Binding-site contacts:
Ligand atom OP1 contacts residue LYS165 of chain 1.I at 2.8 Å (salt-bridge).
Ligand atom O6 contacts residue LYS115 of chain 1.G at 3.6 Å.
Ligand atom O2 contacts residue THR59 of chain 1.G at 3.2 Å (h-bond).
Ligand atom C6 contacts residue LEU175 of chain 1.G at 3.6 Å (hydrophobic).
Ligand atom P contacts residue PHE52 of chain 3.I at 4.0 Å.
Ligand atom C2' contacts residue TYR244 of chain 1.G at 3.8 Å (hydrophobic).
Ligand atom OP2 contacts residue LYS115 of chain 1.G at 3.8 Å.
Ligand atom C8 contacts residue TYR244 of chain 1.G at 3.3 Å (hydrophobic).
Ligand atom P contacts residue LYS165 of chain 1.I at 3.8 Å.
Ligand atom C5 contacts residue LYS115 of chain 1.G at 3.9 Å.
Ligand atom OP2 contacts residue ARG61 of chain 1.G at 2.7 Å (salt-bridge).
Ligand atom N4 contacts residue LYS173 of chain 1.G at 3.8 Å.
Ligand atom N7 contacts residue LYS115 of chain 1.G at 3.0 Å (salt-bridge).
Ligand atom OP1 contacts residue ARG61 of chain 1.G at 3.8 Å.
Ligand atom C7 contacts residue PHE52 of chain 3.I at 3.7 Å (hydrophobic).
Ligand atom C2 contacts residue GLN246 of chain 1.G at 3.9 Å.
Ligand atom P contacts residue ARG61 of chain 1.G at 3.5 Å.
Ligand atom C8 contacts residue LEU175 of chain 1.G at 3.8 Å (hydrophobic).
Ligand atom O2 contacts residue GLN246 of chain 1.G at 2.7 Å (h-bond).
Ligand atom C2 contacts residue THR59 of chain 1.G at 3.4 Å.
Ligand atom O3' contacts residue ARG61 of chain 1.G at 3.9 Å.
Ligand atom C5 contacts residue LEU175 of chain 1.G at 3.7 Å (hydrophobic).
Ligand atom O5' contacts residue TYR244 of chain 1.G at 3.8 Å.
Ligand atom N1 contacts residue THR59 of chain 1.G at 3.9 Å.
Ligand atom C4 contacts residue LEU175 of chain 1.G at 3.9 Å (hydrophobic).
Ligand atom C5 contacts residue LYS173 of chain 1.G at 4.0 Å.
Ligand atom C5' contacts residue LEU113 of chain 1.G at 4.0 Å (hydrophobic).
Ligand atom O6 contacts residue LYS173 of chain 1.G at 3.0 Å (salt-bridge).
Ligand atom N7 contacts residue LEU175 of chain 1.G at 3.9 Å.
Ligand atom O4 contacts residue ARG56 of chain 3.I at 3.1 Å (salt-bridge).
Ligand atom C8 contacts residue LYS115 of chain 1.G at 3.9 Å.
Ligand atom C6 contacts residue LYS173 of chain 1.G at 3.9 Å.
Ligand atom OP1 contacts residue LYS164 of chain 1.I at 3.3 Å.
Ligand atom OP2 contacts residue TYR244 of chain 1.G at 3.1 Å (h-bond).
Ligand atom OP2 contacts residue LYS165 of chain 1.I at 2.9 Å (salt-bridge).
Ligand atom N3 contacts residue THR59 of chain 1.G at 3.3 Å (h-bond).
Ligand atom N9 contacts residue LEU175 of chain 1.G at 3.8 Å.
Ligand atom O6 contacts residue LEU175 of chain 1.G at 3.8 Å.
Ligand atom O3' contacts residue LYS112 of chain 1.G at 3.4 Å.
Ligand atom OP1 contacts residue PHE52 of chain 3.I at 3.0 Å (h-bond).

Sequence of chain 3.I:
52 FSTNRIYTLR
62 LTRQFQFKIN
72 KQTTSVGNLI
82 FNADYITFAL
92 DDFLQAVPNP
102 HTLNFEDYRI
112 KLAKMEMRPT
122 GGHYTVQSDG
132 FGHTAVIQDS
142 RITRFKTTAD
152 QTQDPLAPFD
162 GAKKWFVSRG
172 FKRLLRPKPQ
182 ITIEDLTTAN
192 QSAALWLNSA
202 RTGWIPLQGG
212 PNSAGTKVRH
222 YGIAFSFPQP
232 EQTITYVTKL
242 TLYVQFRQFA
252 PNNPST

A small-molecule ligand and the protein it binds are described below.
Small molecule (SMILES): Cc1cn([C@H]2C[C@H](O)[C@@H](CO[P](=O)(O)O[C@H]3C[C@H](n4cnc5c(=O)[nH]c(N)nc54)O[C@@H]3CO[P](=O)(O)O[C@H]3C[C@H](n4ccc(N)nc4=O)O[C@@H]3COP(=O)=O)O2)c(=O)[nH]c1=O

Sequence of chain 1.I:
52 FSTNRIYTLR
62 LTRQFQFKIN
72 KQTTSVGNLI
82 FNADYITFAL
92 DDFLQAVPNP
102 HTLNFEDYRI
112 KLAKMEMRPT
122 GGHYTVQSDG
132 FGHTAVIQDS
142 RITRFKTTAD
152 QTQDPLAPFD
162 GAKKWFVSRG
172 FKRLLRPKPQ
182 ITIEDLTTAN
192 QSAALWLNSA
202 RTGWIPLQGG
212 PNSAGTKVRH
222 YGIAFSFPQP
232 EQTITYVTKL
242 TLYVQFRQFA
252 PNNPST

Sequence of chain 1.G:
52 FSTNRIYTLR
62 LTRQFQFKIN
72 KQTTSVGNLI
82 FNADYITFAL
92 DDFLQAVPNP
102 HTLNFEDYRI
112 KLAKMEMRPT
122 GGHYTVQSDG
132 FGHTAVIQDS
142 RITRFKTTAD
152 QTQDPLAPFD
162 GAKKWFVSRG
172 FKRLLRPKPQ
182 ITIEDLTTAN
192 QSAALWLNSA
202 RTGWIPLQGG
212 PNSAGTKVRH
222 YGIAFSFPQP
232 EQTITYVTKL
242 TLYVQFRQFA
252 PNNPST